This small molecule binds to this protein.
Small molecule (SMILES): C[C@@H](O)[C@H](NC(=O)[C@@H]1CCCN1C(=O)[C@H](COP(=O)(O)O)NC(=O)[C@H](Cc1ccc(O)cc1)NC(=O)[C@H](CO)NC(=O)[C@@H]1CCCN1)C(=O)N[C@@H](COP(=O)(O)O)C(=O)N1CCC[C@H]1C=O

Binding-site contacts:
Ligand atom CG2 contacts residue LEU116 of chain 1.B at 3.7 Å (hydrophobic).
Ligand atom O1P contacts residue LYS23 of chain 1.B at 2.8 Å (salt-bridge).
Ligand atom CA contacts residue SO41 of chain 1.K at 3.1 Å.
Ligand atom OH contacts residue ASP67 of chain 1.B at 2.5 Å (salt-bridge).
Ligand atom CZ contacts residue ARG71 of chain 1.B at 3.8 Å.
Ligand atom CE1 contacts residue SER68 of chain 1.B at 3.7 Å.
Ligand atom CD1 contacts residue MET26 of chain 1.B at 3.4 Å (hydrophobic).
Ligand atom CA contacts residue ILE21 of chain 1.B at 3.4 Å (hydrophobic).
Ligand atom CA contacts residue SER22 of chain 1.B at 3.8 Å.
Ligand atom CE2 contacts residue ASP67 of chain 1.B at 3.7 Å.
Ligand atom CZ contacts residue ASP67 of chain 1.B at 3.5 Å.
Ligand atom CB contacts residue LYS23 of chain 1.B at 3.5 Å.
Ligand atom CE2 contacts residue TYR64 of chain 1.B at 3.8 Å (hydrophobic).
Ligand atom CG contacts residue MET26 of chain 1.B at 3.7 Å (hydrophobic).
Ligand atom CB contacts residue ILE21 of chain 1.B at 3.7 Å (hydrophobic).
Ligand atom O contacts residue ARG71 of chain 1.B at 2.9 Å (salt-bridge).
Ligand atom CB contacts residue SO41 of chain 1.K at 3.7 Å.
Ligand atom OH contacts residue SER68 of chain 1.B at 3.5 Å.
Ligand atom CA contacts residue ASP67 of chain 1.B at 3.5 Å.
Ligand atom O contacts residue LYS23 of chain 1.B at 3.8 Å.
Ligand atom CA contacts residue ILE21 of chain 1.B at 3.8 Å (hydrophobic).
Ligand atom CB contacts residue LEU116 of chain 1.B at 3.8 Å (hydrophobic).
Ligand atom CE1 contacts residue MET26 of chain 1.B at 3.8 Å (hydrophobic).
Ligand atom OH contacts residue ARG71 of chain 1.B at 3.0 Å (salt-bridge).
Ligand atom P contacts residue LYS23 of chain 1.B at 3.6 Å.
Ligand atom C contacts residue ILE21 of chain 1.B at 3.6 Å (hydrophobic).
Ligand atom N contacts residue ILE21 of chain 1.B at 2.8 Å (h-bond).
Ligand atom O2P contacts residue LYS23 of chain 1.B at 3.2 Å.
Ligand atom O contacts residue SER22 of chain 1.B at 3.4 Å.
Ligand atom CD2 contacts residue TYR64 of chain 1.B at 3.6 Å (hydrophobic).
Ligand atom CB contacts residue PRO20 of chain 1.B at 3.6 Å (hydrophobic).
Ligand atom C contacts residue LYS23 of chain 1.B at 3.8 Å.
Ligand atom CB contacts residue ASP67 of chain 1.B at 3.7 Å.
Ligand atom N contacts residue SER22 of chain 1.B at 3.7 Å.
Ligand atom N contacts residue LYS23 of chain 1.B at 3.5 Å (salt-bridge).
Ligand atom O3P contacts residue LYS23 of chain 1.B at 3.4 Å.
Ligand atom O contacts residue ARG71 of chain 1.B at 3.6 Å.
Ligand atom CB contacts residue ILE21 of chain 1.B at 3.5 Å (hydrophobic).
Ligand atom C contacts residue LYS23 of chain 1.B at 3.8 Å.
Ligand atom O contacts residue LYS23 of chain 1.B at 2.7 Å (salt-bridge).

Sequence of chain 1.B:
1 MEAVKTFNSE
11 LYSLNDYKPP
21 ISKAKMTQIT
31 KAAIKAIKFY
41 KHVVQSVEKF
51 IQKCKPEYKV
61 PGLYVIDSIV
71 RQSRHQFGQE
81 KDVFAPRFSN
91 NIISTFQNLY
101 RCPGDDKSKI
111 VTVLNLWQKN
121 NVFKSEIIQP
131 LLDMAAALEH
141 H